Binding-site contacts:
Ligand atom C12 contacts residue CYS149 of chain 1.A at 3.4 Å (hydrophobic).
Ligand atom C16 contacts residue ASN146 of chain 1.A at 4.0 Å.
Ligand atom C12 contacts residue LEU145 of chain 1.A at 3.9 Å (hydrophobic).
Ligand atom C23 contacts residue GLU170 of chain 1.A at 3.2 Å.
Ligand atom C04 contacts residue GLN193 of chain 1.A at 3.8 Å.
Ligand atom C14 contacts residue PHE144 of chain 1.A at 3.9 Å (hydrophobic).
Ligand atom C04 contacts residue HIS168 of chain 1.A at 3.5 Å.
Ligand atom N20 contacts residue CYS149 of chain 1.A at 2.7 Å (h-bond).
Ligand atom O22 contacts residue GLN193 of chain 1.A at 3.3 Å (h-bond).
Ligand atom C11 contacts residue CYS149 of chain 1.A at 2.8 Å (hydrophobic).
Ligand atom N15 contacts residue GLU170 of chain 1.A at 2.9 Å (salt-bridge).
Ligand atom C12 contacts residue HIS167 of chain 1.A at 3.9 Å.
Ligand atom N10 contacts residue CYS149 of chain 1.A at 3.0 Å (h-bond).
Ligand atom C19 contacts residue CYS149 of chain 1.A at 1.8 Å (hydrophobic).
Ligand atom C07 contacts residue ARG192 of chain 1.A at 3.9 Å.
Ligand atom C14 contacts residue HIS167 of chain 1.A at 3.9 Å.
Ligand atom O18 contacts residue MET169 of chain 1.A at 3.9 Å.
Ligand atom C14 contacts residue GLU170 of chain 1.A at 3.5 Å.
Ligand atom N20 contacts residue GLY147 of chain 1.A at 3.5 Å (h-bond).
Ligand atom C05 contacts residue GLN193 of chain 1.A at 3.6 Å.
Ligand atom C12 contacts residue SER148 of chain 1.A at 3.7 Å.
Ligand atom O01 contacts residue GLU170 of chain 1.A at 2.9 Å (salt-bridge).
Ligand atom O18 contacts residue GLU170 of chain 1.A at 3.5 Å.
Ligand atom O18 contacts residue HIS176 of chain 1.A at 3.4 Å.
Ligand atom C02 contacts residue GLN193 of chain 1.A at 3.9 Å.
Ligand atom C06 contacts residue GLN193 of chain 1.A at 3.5 Å.
Ligand atom C25 contacts residue THR194 of chain 1.A at 3.5 Å.
Ligand atom C07 contacts residue ASP191 of chain 1.A at 3.7 Å.
Ligand atom O18 contacts residue HIS167 of chain 1.A at 2.8 Å (h-bond).
Ligand atom N20 contacts residue SER148 of chain 1.A at 3.5 Å (h-bond).
Ligand atom C26 contacts residue GLN193 of chain 1.A at 3.5 Å.
Ligand atom C16 contacts residue LEU145 of chain 1.A at 4.0 Å (hydrophobic).
Ligand atom C17 contacts residue ASN146 of chain 1.A at 3.5 Å.
Ligand atom O01 contacts residue MET169 of chain 1.A at 3.4 Å.
Ligand atom N15 contacts residue PHE144 of chain 1.A at 3.2 Å (h-bond).
Ligand atom O22 contacts residue GLU170 of chain 1.A at 3.9 Å.
Ligand atom N03 contacts residue GLN193 of chain 1.A at 3.0 Å (h-bond).
Ligand atom O18 contacts residue PHE144 of chain 1.A at 3.5 Å.
Ligand atom N10 contacts residue HIS168 of chain 1.A at 2.9 Å (h-bond).
Ligand atom C09 contacts residue HIS168 of chain 1.A at 3.7 Å.

The protein below binds the small molecule below.
Small molecule (SMILES): [H]/N=C\[C@H](C[C@@H]1CCNC1=O)NC(=O)[C@H](CC(C)C)NC(=O)OCC(C)(C)Sc1ccccc1

Sequence of chain 1.A:
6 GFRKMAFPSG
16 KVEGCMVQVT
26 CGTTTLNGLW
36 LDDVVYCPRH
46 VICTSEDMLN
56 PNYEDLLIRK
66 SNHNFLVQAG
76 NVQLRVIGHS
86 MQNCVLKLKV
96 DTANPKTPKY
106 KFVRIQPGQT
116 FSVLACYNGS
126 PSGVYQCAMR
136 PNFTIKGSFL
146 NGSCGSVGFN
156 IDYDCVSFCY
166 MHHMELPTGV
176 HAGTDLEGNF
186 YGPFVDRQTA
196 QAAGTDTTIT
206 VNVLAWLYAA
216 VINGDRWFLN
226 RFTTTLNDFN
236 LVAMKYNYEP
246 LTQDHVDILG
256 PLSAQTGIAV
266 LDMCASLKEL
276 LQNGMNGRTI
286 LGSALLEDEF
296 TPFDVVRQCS